Binding-site contacts:
Ligand atom C1 contacts residue SER22 of chain 1.B at 3.7 Å.
Ligand atom C4 contacts residue CA1 of chain 1.K at 3.4 Å.
Ligand atom C4 contacts residue ASP99 of chain 1.B at 3.9 Å.
Ligand atom O5 contacts residue ALA23 of chain 1.B at 3.0 Å (h-bond).
Ligand atom O2 contacts residue ASP99 of chain 1.B at 3.6 Å (salt-bridge).
Ligand atom C2 contacts residue SER22 of chain 1.B at 3.6 Å.
Ligand atom C5 contacts residue IGF1 of chain 1.J at 3.7 Å.
Ligand atom O2 contacts residue ASP96 of chain 1.B at 2.6 Å (salt-bridge).
Ligand atom C2 contacts residue IGF1 of chain 1.J at 2.6 Å.
Ligand atom O3 contacts residue ASP99 of chain 1.B at 2.6 Å (salt-bridge).
Ligand atom C6 contacts residue ALA23 of chain 1.B at 3.6 Å (hydrophobic).
Ligand atom O2 contacts residue SER97 of chain 1.B at 3.5 Å.
Ligand atom O4 contacts residue ASN21 of chain 1.B at 3.1 Å (h-bond).
Ligand atom O2 contacts residue CA1 of chain 1.L at 2.5 Å.
Ligand atom C4 contacts residue GLY114 of chain 1.A at 3.5 Å.
Ligand atom C1 contacts residue IGF1 of chain 1.J at 1.5 Å.
Ligand atom O5 contacts residue IGF1 of chain 1.J at 2.4 Å.
Ligand atom C2 contacts residue CA1 of chain 1.L at 3.3 Å.
Ligand atom C3 contacts residue IGF1 of chain 1.J at 3.9 Å.
Ligand atom O4 contacts residue CA1 of chain 1.K at 2.5 Å.
Ligand atom O4 contacts residue GLY114 of chain 1.A at 2.5 Å (h-bond).
Ligand atom C3 contacts residue CA1 of chain 1.L at 3.4 Å.
Ligand atom C6 contacts residue GLY114 of chain 1.A at 3.6 Å.
Ligand atom O4 contacts residue SER22 of chain 1.B at 3.3 Å.
Ligand atom C3 contacts residue ASP104 of chain 1.B at 3.7 Å.
Ligand atom O5 contacts residue SER22 of chain 1.B at 3.6 Å.
Ligand atom C2 contacts residue ASP104 of chain 1.B at 3.4 Å.
Ligand atom C2 contacts residue CA1 of chain 1.K at 3.9 Å.
Ligand atom C3 contacts residue ASP99 of chain 1.B at 3.1 Å.
Ligand atom O3 contacts residue ASP104 of chain 1.B at 3.0 Å (salt-bridge).
Ligand atom C5 contacts residue ALA23 of chain 1.B at 3.9 Å (hydrophobic).
Ligand atom O2 contacts residue ASP104 of chain 1.B at 3.3 Å (salt-bridge).
Ligand atom O3 contacts residue CA1 of chain 1.K at 2.5 Å.
Ligand atom O3 contacts residue CA1 of chain 1.L at 2.5 Å.
Ligand atom O2 contacts residue IGF1 of chain 1.J at 3.0 Å.
Ligand atom O2 contacts residue GLU95 of chain 1.B at 3.4 Å (salt-bridge).
Ligand atom O4 contacts residue ASP104 of chain 1.B at 3.8 Å.
Ligand atom O3 contacts residue ASP101 of chain 1.B at 2.9 Å (salt-bridge).
Ligand atom C3 contacts residue CA1 of chain 1.K at 3.4 Å.
Ligand atom C2 contacts residue ASP96 of chain 1.B at 3.5 Å.

Sequence of chain 1.A:
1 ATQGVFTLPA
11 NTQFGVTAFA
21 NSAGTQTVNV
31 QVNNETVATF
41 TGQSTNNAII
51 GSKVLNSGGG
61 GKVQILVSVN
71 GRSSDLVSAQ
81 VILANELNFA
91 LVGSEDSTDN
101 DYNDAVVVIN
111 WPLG

Sequence of chain 1.B:
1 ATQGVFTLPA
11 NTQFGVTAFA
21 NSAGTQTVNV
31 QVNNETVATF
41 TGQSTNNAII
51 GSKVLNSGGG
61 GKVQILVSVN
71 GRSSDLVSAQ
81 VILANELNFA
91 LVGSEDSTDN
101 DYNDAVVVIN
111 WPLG

This protein binds this small molecule.
Small molecule (SMILES): C[C@@H]1O[C@H](O)[C@@H](O)[C@H](O)[C@@H]1O